Sequence of chain 1.D:
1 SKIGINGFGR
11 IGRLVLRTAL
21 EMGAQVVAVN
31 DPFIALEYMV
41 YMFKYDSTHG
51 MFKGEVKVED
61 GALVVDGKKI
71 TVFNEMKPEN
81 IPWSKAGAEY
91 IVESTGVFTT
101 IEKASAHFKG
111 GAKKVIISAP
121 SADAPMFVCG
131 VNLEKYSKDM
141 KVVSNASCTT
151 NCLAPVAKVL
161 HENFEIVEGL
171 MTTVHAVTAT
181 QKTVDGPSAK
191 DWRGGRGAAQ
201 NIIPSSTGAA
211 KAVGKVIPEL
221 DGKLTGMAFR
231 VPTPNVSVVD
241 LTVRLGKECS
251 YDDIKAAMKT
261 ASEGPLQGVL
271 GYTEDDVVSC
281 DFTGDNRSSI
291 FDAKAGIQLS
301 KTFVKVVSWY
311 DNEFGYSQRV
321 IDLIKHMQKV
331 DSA

Sequence of chain 1.B:
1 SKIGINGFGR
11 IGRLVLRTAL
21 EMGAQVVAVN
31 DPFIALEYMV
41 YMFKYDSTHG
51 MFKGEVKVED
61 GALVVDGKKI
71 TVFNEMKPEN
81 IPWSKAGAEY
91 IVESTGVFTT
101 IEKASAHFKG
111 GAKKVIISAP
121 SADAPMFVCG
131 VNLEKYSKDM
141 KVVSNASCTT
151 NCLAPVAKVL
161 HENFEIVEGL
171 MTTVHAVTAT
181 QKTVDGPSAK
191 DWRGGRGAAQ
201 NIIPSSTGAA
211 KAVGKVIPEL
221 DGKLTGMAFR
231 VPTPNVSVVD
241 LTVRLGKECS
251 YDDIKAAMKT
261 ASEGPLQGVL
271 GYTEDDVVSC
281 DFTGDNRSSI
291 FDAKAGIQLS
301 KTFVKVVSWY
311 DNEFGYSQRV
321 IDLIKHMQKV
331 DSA

A protein and the small-molecule ligand that binds it are described below.
Small molecule (SMILES): Nc1ncnc2c1ncn2[C@@H]1O[C@H](CO[P](=O)(O)O[P](=O)(O)OC[C@H]2O[C@@H](O)[C@H](O)[C@@H]2O)[C@@H](O)[C@H]1O

Binding-site contacts:
Ligand atom O2B contacts residue ILE11 of chain 1.D at 3.3 Å (h-bond).
Ligand atom C2 contacts residue ASN30 of chain 1.D at 3.8 Å.
Ligand atom N6 contacts residue MET76 of chain 1.D at 3.1 Å (h-bond).
Ligand atom O3' contacts residue ASP31 of chain 1.D at 3.2 Å (salt-bridge).
Ligand atom N6 contacts residue PHE98 of chain 1.D at 3.4 Å.
Ligand atom O2A contacts residue ARG10 of chain 1.D at 3.8 Å.
Ligand atom O1B contacts residue SER94 of chain 1.D at 3.3 Å (h-bond).
Ligand atom O2D contacts residue THR178 of chain 1.D at 2.6 Å.
Ligand atom O2D contacts residue ALA179 of chain 1.D at 3.3 Å (h-bond).
Ligand atom N3 contacts residue PRO32 of chain 1.D at 3.4 Å.
Ligand atom O2B contacts residue ARG10 of chain 1.D at 3.4 Å (salt-bridge).
Ligand atom C2D contacts residue ALA179 of chain 1.D at 3.5 Å (hydrophobic).
Ligand atom O3' contacts residue ILE34 of chain 1.D at 3.6 Å.
Ligand atom C3' contacts residue ASP31 of chain 1.D at 3.7 Å.
Ligand atom O5D contacts residue ILE11 of chain 1.D at 3.4 Å.
Ligand atom O2' contacts residue ASP31 of chain 1.D at 2.8 Å (salt-bridge).
Ligand atom O2B contacts residue GLY9 of chain 1.D at 3.2 Å.
Ligand atom C2 contacts residue THR95 of chain 1.D at 3.7 Å.
Ligand atom O2' contacts residue PHE33 of chain 1.D at 3.3 Å.
Ligand atom C1' contacts residue ASP31 of chain 1.D at 3.3 Å.
Ligand atom O5' contacts residue GLY9 of chain 1.D at 3.4 Å.
Ligand atom O2A contacts residue GLY9 of chain 1.D at 3.3 Å.
Ligand atom O4' contacts residue GLY7 of chain 1.D at 3.8 Å.
Ligand atom O3D contacts residue SO41 of chain 1.O at 3.6 Å (h-bond).
Ligand atom C4 contacts residue THR95 of chain 1.D at 3.8 Å.
Ligand atom N1 contacts residue MET76 of chain 1.D at 3.8 Å.
Ligand atom C3D contacts residue SO41 of chain 1.O at 3.3 Å.
Ligand atom N3 contacts residue THR95 of chain 1.D at 3.6 Å.
Ligand atom O2B contacts residue SER94 of chain 1.D at 3.6 Å (h-bond).
Ligand atom O1D contacts residue ARG10 of chain 1.D at 3.1 Å.
Ligand atom C2 contacts residue ASN6 of chain 1.D at 3.3 Å.
Ligand atom O2D contacts residue SO41 of chain 1.O at 3.2 Å (h-bond).
Ligand atom C2D contacts residue THR178 of chain 1.D at 3.8 Å.
Ligand atom C6 contacts residue MET76 of chain 1.D at 3.8 Å (hydrophobic).
Ligand atom O4D contacts residue ARG10 of chain 1.D at 3.2 Å.
Ligand atom C2 contacts residue PRO32 of chain 1.D at 3.4 Å (hydrophobic).
Ligand atom O4' contacts residue ASP31 of chain 1.D at 3.8 Å.
Ligand atom O1D contacts residue ALA179 of chain 1.D at 3.2 Å.
Ligand atom C2' contacts residue ASP31 of chain 1.D at 3.6 Å.
Ligand atom C2D contacts residue SO41 of chain 1.O at 3.4 Å.